This protein binds this small molecule.
Small molecule (SMILES): COc1nc(C)nc(NC(=O)NS(=O)(=O)c2ccccc2Cl)n1

Sequence of chain 2.A:
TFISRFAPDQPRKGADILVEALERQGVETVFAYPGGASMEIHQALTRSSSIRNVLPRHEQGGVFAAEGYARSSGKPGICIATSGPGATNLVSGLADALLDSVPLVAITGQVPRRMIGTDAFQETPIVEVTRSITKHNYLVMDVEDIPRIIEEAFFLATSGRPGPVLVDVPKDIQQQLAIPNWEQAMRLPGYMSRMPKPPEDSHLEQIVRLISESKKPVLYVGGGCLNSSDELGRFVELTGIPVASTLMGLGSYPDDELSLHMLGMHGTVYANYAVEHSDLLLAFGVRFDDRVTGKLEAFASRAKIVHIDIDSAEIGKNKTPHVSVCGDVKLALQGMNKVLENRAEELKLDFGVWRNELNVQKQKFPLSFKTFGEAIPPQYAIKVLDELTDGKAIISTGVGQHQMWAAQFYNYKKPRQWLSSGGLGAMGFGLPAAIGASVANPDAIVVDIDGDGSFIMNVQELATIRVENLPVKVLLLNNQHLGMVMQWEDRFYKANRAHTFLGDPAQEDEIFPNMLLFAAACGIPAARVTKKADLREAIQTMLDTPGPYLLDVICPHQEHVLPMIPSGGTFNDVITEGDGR

Sequence of chain 3.A:
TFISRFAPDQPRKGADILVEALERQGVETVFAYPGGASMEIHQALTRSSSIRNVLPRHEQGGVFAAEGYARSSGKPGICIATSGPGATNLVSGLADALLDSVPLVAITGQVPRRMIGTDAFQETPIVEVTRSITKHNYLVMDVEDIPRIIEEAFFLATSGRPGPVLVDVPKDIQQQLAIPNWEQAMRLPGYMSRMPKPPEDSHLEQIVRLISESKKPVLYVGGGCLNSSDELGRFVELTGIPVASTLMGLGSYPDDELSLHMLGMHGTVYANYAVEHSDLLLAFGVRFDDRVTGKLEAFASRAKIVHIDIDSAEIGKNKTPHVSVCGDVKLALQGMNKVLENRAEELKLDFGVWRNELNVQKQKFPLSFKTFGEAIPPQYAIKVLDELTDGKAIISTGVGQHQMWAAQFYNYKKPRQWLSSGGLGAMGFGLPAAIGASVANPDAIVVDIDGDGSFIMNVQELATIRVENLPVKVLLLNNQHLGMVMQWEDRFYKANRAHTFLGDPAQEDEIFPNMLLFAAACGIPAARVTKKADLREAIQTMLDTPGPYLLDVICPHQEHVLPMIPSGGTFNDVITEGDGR

Binding-site contacts:
Ligand atom N3' contacts residue ARG292 of chain 3.A at 2.8 Å (salt-bridge).
Ligand atom C3 contacts residue SER568 of chain 3.A at 3.5 Å.
Ligand atom O9 contacts residue SER568 of chain 3.A at 3.6 Å (h-bond).
Ligand atom C7' contacts residue MET485 of chain 3.A at 3.6 Å (hydrophobic).
Ligand atom C9 contacts residue TRP489 of chain 3.A at 3.6 Å (hydrophobic).
Ligand atom O4' contacts residue MET266 of chain 3.A at 3.7 Å.
Ligand atom C7' contacts residue TRP489 of chain 3.A at 3.6 Å (hydrophobic).
Ligand atom N5' contacts residue MET485 of chain 3.A at 3.6 Å.
Ligand atom C4' contacts residue ARG292 of chain 3.A at 3.3 Å.
Ligand atom C7' contacts residue VAL486 of chain 3.A at 3.8 Å (hydrophobic).
Ligand atom C1 contacts residue PRO112 of chain 2.A at 3.8 Å (hydrophobic).
Ligand atom S7 contacts residue SER568 of chain 3.A at 3.5 Å (h-bond).
Ligand atom N1' contacts residue GLY36 of chain 2.A at 3.4 Å.
Ligand atom C6 contacts residue PHE121 of chain 2.A at 3.2 Å (hydrophobic).
Ligand atom C6' contacts residue TRP489 of chain 3.A at 3.5 Å (hydrophobic).
Ligand atom N1' contacts residue TRP489 of chain 3.A at 3.5 Å.
Ligand atom N5' contacts residue TRP489 of chain 3.A at 3.4 Å (h-bond).
Ligand atom C2' contacts residue TRP489 of chain 3.A at 3.3 Å (hydrophobic).
Ligand atom O7B contacts residue LYS171 of chain 2.A at 3.0 Å.
Ligand atom C3 contacts residue ARG292 of chain 3.A at 3.6 Å.
Ligand atom C2 contacts residue PRO112 of chain 2.A at 3.8 Å (hydrophobic).
Ligand atom O9 contacts residue TRP489 of chain 3.A at 3.8 Å.
Ligand atom C5 contacts residue PHE121 of chain 2.A at 3.4 Å (hydrophobic).
Ligand atom C5' contacts residue FAD1 of chain 3.E at 3.5 Å.
Ligand atom C5 contacts residue ALA120 of chain 2.A at 3.8 Å (hydrophobic).
Ligand atom C6 contacts residue VAL111 of chain 2.A at 3.4 Å (hydrophobic).
Ligand atom C9 contacts residue ARG292 of chain 3.A at 3.6 Å.
Ligand atom N8 contacts residue LYS171 of chain 2.A at 3.5 Å (salt-bridge).
Ligand atom O4' contacts residue PHE121 of chain 2.A at 3.6 Å.
Ligand atom O7A contacts residue SER568 of chain 3.A at 2.6 Å (h-bond).
Ligand atom C4 contacts residue ARG292 of chain 3.A at 3.6 Å.
Ligand atom O4' contacts residue ARG292 of chain 3.A at 3.0 Å (salt-bridge).
Ligand atom C4' contacts residue TRP489 of chain 3.A at 3.5 Å (hydrophobic).
Ligand atom O9 contacts residue ARG292 of chain 3.A at 2.5 Å (salt-bridge).
Ligand atom O7B contacts residue PRO112 of chain 2.A at 3.6 Å.
Ligand atom N10 contacts residue TRP489 of chain 3.A at 3.3 Å.
Ligand atom C5 contacts residue VAL111 of chain 2.A at 3.8 Å (hydrophobic).
Ligand atom C4 contacts residue MET115 of chain 2.A at 3.3 Å (hydrophobic).
Ligand atom N3' contacts residue TRP489 of chain 3.A at 3.2 Å.
Ligand atom C4 contacts residue ASP291 of chain 3.A at 3.4 Å.